This protein binds this small molecule.
Small molecule (SMILES): CC(=O)N[C@@H]1[C@@H](O)[C@H](O)[C@@H](CO)O[C@H]1O

Binding-site contacts:
Ligand atom C3 contacts residue ASN231 of chain 1.I at 3.8 Å.
Ligand atom O5 contacts residue ASN231 of chain 1.I at 2.4 Å (h-bond).
Ligand atom C7 contacts residue ASN231 of chain 1.I at 3.1 Å.
Ligand atom C4 contacts residue ASN231 of chain 1.I at 4.2 Å.
Ligand atom O7 contacts residue ASN231 of chain 1.I at 2.5 Å (h-bond).
Ligand atom C1 contacts residue ASN231 of chain 1.I at 1.4 Å.
Ligand atom C5 contacts residue ASN231 of chain 1.I at 3.7 Å.
Ligand atom O7 contacts residue PRO230 of chain 1.I at 4.0 Å.
Ligand atom C2 contacts residue ASN231 of chain 1.I at 2.5 Å.
Ligand atom N2 contacts residue ASN231 of chain 1.I at 3.1 Å (h-bond).

Sequence of chain 1.I:
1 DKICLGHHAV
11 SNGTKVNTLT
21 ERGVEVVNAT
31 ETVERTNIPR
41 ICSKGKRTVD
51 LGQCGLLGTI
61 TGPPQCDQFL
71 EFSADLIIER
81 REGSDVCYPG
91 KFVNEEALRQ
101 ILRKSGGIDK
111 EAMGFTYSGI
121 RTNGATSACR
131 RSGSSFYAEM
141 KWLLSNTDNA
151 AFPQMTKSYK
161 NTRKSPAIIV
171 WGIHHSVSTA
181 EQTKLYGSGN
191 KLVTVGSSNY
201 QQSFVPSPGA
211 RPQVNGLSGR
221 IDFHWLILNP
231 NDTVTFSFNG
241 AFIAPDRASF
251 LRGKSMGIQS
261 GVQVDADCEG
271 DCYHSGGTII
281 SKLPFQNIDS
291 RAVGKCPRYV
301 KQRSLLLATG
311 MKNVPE